This protein binds this small molecule.
Small molecule (SMILES): CN/C(=N\[N+](=O)[O-])NCc1cnc(Cl)s1

Sequence of chain 1.A:
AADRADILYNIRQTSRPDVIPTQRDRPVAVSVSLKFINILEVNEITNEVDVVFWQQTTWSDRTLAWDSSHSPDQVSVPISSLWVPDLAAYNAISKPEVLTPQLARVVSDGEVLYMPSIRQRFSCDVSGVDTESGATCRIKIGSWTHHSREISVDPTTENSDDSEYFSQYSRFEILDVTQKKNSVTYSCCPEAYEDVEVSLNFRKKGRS

Binding-site contacts:
Ligand atom N5 contacts residue MET118 of chain 1.B at 3.8 Å.
Ligand atom S contacts residue LEU116 of chain 1.B at 3.7 Å.
Ligand atom O2 contacts residue TRP57 of chain 1.B at 3.6 Å.
Ligand atom C1 contacts residue TYR196 of chain 1.A at 3.2 Å (hydrophobic).
Ligand atom C4 contacts residue THR148 of chain 1.A at 4.1 Å.
Ligand atom N5 contacts residue CYS191 of chain 1.A at 4.0 Å.
Ligand atom O1 contacts residue CYS191 of chain 1.A at 3.0 Å (h-bond).
Ligand atom N contacts residue TRP147 of chain 1.A at 3.9 Å.
Ligand atom N5 contacts residue TYR189 of chain 1.A at 3.3 Å.
Ligand atom N2 contacts residue MET118 of chain 1.B at 3.8 Å.
Ligand atom O1 contacts residue MET118 of chain 1.B at 3.6 Å.
Ligand atom C4 contacts residue LEU116 of chain 1.B at 4.2 Å (hydrophobic).
Ligand atom C2 contacts residue TYR196 of chain 1.A at 3.7 Å (hydrophobic).
Ligand atom CL contacts residue ALA107 of chain 1.B at 3.9 Å.
Ligand atom C4 contacts residue MET118 of chain 1.B at 4.2 Å (hydrophobic).
Ligand atom CL contacts residue TYR117 of chain 1.B at 4.0 Å.
Ligand atom O2 contacts residue TYR168 of chain 1.B at 4.2 Å.
Ligand atom C3 contacts residue TYR189 of chain 1.A at 3.9 Å (hydrophobic).
Ligand atom N1 contacts residue TYR189 of chain 1.A at 3.7 Å.
Ligand atom O1 contacts residue SER190 of chain 1.A at 3.7 Å.
Ligand atom N contacts residue TYR196 of chain 1.A at 4.0 Å.
Ligand atom N2 contacts residue CYS191 of chain 1.A at 3.6 Å.
Ligand atom C2 contacts residue TRP147 of chain 1.A at 3.4 Å (hydrophobic).
Ligand atom C3 contacts residue TRP147 of chain 1.A at 3.8 Å (hydrophobic).
Ligand atom CL contacts residue MET118 of chain 1.B at 3.9 Å.
Ligand atom N4 contacts residue TRP147 of chain 1.A at 3.5 Å (h-bond).
Ligand atom N1 contacts residue TRP57 of chain 1.B at 4.0 Å.
Ligand atom N4 contacts residue MET118 of chain 1.B at 3.6 Å (h-bond).
Ligand atom C5 contacts residue MET118 of chain 1.B at 4.0 Å (hydrophobic).
Ligand atom O2 contacts residue TYR189 of chain 1.A at 3.3 Å.
Ligand atom C1 contacts residue TRP147 of chain 1.A at 3.7 Å (hydrophobic).
Ligand atom S contacts residue TYR196 of chain 1.A at 3.6 Å (h-bond).
Ligand atom O1 contacts residue TYR189 of chain 1.A at 3.5 Å.
Ligand atom N2 contacts residue TYR189 of chain 1.A at 3.7 Å.
Ligand atom C contacts residue TYR189 of chain 1.A at 3.9 Å (hydrophobic).
Ligand atom C5 contacts residue TRP147 of chain 1.A at 3.3 Å (hydrophobic).
Ligand atom C1 contacts residue CYS191 of chain 1.A at 3.7 Å (hydrophobic).
Ligand atom CL contacts residue LEU106 of chain 1.B at 3.7 Å.
Ligand atom CL contacts residue LEU116 of chain 1.B at 3.0 Å.
Ligand atom CL contacts residue ARG108 of chain 1.B at 3.4 Å.

Sequence of chain 1.B:
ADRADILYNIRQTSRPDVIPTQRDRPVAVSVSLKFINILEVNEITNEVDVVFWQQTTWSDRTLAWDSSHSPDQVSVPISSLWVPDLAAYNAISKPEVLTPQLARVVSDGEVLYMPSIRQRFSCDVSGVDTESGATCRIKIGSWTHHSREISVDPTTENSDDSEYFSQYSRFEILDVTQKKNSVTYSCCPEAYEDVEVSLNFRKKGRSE